Sequence of chain 1.A:
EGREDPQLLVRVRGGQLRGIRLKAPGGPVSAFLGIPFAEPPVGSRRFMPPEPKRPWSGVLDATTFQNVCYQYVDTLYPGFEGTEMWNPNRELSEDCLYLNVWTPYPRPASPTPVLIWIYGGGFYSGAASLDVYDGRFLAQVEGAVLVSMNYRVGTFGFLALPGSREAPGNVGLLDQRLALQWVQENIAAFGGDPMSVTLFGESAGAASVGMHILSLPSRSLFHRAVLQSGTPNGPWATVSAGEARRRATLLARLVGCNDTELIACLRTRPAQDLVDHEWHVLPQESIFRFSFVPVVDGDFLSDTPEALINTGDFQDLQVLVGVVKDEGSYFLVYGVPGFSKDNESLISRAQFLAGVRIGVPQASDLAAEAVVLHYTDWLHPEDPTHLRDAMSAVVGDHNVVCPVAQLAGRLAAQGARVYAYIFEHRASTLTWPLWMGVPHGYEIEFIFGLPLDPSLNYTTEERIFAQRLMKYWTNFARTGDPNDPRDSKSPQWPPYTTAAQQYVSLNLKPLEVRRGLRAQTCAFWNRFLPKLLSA

Binding-site contacts:
Ligand atom C8 contacts residue LEU353 of chain 1.A at 2.9 Å (hydrophobic).
Ligand atom C8 contacts residue SER352 of chain 1.A at 3.8 Å.
Ligand atom C7 contacts residue LEU353 of chain 1.A at 4.3 Å (hydrophobic).
Ligand atom C8 contacts residue GLY345 of chain 1.A at 3.5 Å.
Ligand atom C5 contacts residue ASN350 of chain 1.A at 3.7 Å.
Ligand atom C7 contacts residue ASN350 of chain 1.A at 3.2 Å.
Ligand atom C7 contacts residue GLY345 of chain 1.A at 3.9 Å.
Ligand atom C5 contacts residue SER347 of chain 1.A at 3.8 Å.
Ligand atom O5 contacts residue ASN350 of chain 1.A at 2.4 Å (h-bond).
Ligand atom O5 contacts residue SER347 of chain 1.A at 3.6 Å.
Ligand atom C2 contacts residue GLY345 of chain 1.A at 4.2 Å.
Ligand atom N2 contacts residue GLY345 of chain 1.A at 3.2 Å (h-bond).
Ligand atom C2 contacts residue ASN350 of chain 1.A at 2.3 Å.
Ligand atom C1 contacts residue SER347 of chain 1.A at 3.6 Å.
Ligand atom O3 contacts residue GLY345 of chain 1.A at 4.1 Å.
Ligand atom C3 contacts residue ASN350 of chain 1.A at 3.7 Å.
Ligand atom C3 contacts residue GLY345 of chain 1.A at 4.3 Å.
Ligand atom O7 contacts residue ASN350 of chain 1.A at 3.2 Å (h-bond).
Ligand atom N2 contacts residue ASN350 of chain 1.A at 2.8 Å (h-bond).
Ligand atom C4 contacts residue ASN350 of chain 1.A at 4.2 Å.
Ligand atom C6 contacts residue SER347 of chain 1.A at 4.3 Å.
Ligand atom C1 contacts residue ASN350 of chain 1.A at 1.5 Å.
Ligand atom C8 contacts residue ASN350 of chain 1.A at 4.3 Å.

The small molecule below binds the protein below.
Small molecule (SMILES): CC(=O)N[C@@H]1[C@@H](O)[C@H](O)[C@@H](CO)O[C@H]1O